The small molecule below binds the protein below.
Small molecule (SMILES): CO[C@H]1O[C@H](CO)[C@@H](O)[C@H](O)[C@@H]1O

Binding-site contacts:
Ligand atom O6 contacts residue GLY147 of chain 1.A at 3.0 Å (h-bond).
Ligand atom C5 contacts residue GLY147 of chain 1.A at 4.2 Å.
Ligand atom C6 contacts residue ASP151 of chain 1.A at 3.3 Å.
Ligand atom C6 contacts residue TRP148 of chain 1.A at 3.6 Å (hydrophobic).
Ligand atom C6 contacts residue TYR149 of chain 1.A at 3.8 Å (hydrophobic).
Ligand atom O2 contacts residue GLY27 of chain 1.A at 4.0 Å.
Ligand atom O4 contacts residue GLY27 of chain 1.A at 3.4 Å (h-bond).
Ligand atom O3 contacts residue GLY27 of chain 1.A at 3.1 Å.
Ligand atom O6 contacts residue TRP148 of chain 1.A at 3.0 Å (h-bond).
Ligand atom O4 contacts residue GLY26 of chain 1.A at 3.8 Å.
Ligand atom O3 contacts residue GLY26 of chain 1.A at 4.3 Å.
Ligand atom C1 contacts residue TYR103 of chain 1.A at 4.3 Å (hydrophobic).
Ligand atom C7 contacts residue TRP148 of chain 1.A at 3.5 Å (hydrophobic).
Ligand atom C6 contacts residue GLY147 of chain 1.A at 4.0 Å.
Ligand atom O4 contacts residue TYR103 of chain 1.A at 3.6 Å.
Ligand atom C3 contacts residue GLY27 of chain 1.A at 4.0 Å.
Ligand atom C4 contacts residue GLY27 of chain 1.A at 3.6 Å.
Ligand atom O5 contacts residue GLY147 of chain 1.A at 3.7 Å.
Ligand atom C6 contacts residue TYR103 of chain 1.A at 4.3 Å (hydrophobic).
Ligand atom O1 contacts residue TRP148 of chain 1.A at 4.5 Å.
Ligand atom O4 contacts residue ASP151 of chain 1.A at 3.7 Å.
Ligand atom O2 contacts residue TRP148 of chain 1.A at 4.4 Å.
Ligand atom O1 contacts residue TYR103 of chain 1.A at 3.0 Å (h-bond).
Ligand atom C5 contacts residue TYR103 of chain 1.A at 3.8 Å (hydrophobic).
Ligand atom O2 contacts residue GLY147 of chain 1.A at 3.6 Å.
Ligand atom C1 contacts residue TRP148 of chain 1.A at 3.8 Å (hydrophobic).
Ligand atom C3 contacts residue TYR103 of chain 1.A at 4.2 Å (hydrophobic).
Ligand atom O5 contacts residue TRP148 of chain 1.A at 2.9 Å (h-bond).
Ligand atom C5 contacts residue ASP151 of chain 1.A at 4.3 Å.
Ligand atom C4 contacts residue GLY147 of chain 1.A at 4.3 Å.
Ligand atom C7 contacts residue TYR103 of chain 1.A at 3.2 Å (hydrophobic).
Ligand atom O6 contacts residue ASP151 of chain 1.A at 2.7 Å (salt-bridge).
Ligand atom O6 contacts residue TYR149 of chain 1.A at 2.8 Å (h-bond).
Ligand atom C4 contacts residue TYR103 of chain 1.A at 4.1 Å (hydrophobic).
Ligand atom C4 contacts residue ASP151 of chain 1.A at 4.1 Å.
Ligand atom O6 contacts residue SER146 of chain 1.A at 4.0 Å.
Ligand atom C5 contacts residue TRP148 of chain 1.A at 3.8 Å (hydrophobic).

Sequence of chain 1.A:
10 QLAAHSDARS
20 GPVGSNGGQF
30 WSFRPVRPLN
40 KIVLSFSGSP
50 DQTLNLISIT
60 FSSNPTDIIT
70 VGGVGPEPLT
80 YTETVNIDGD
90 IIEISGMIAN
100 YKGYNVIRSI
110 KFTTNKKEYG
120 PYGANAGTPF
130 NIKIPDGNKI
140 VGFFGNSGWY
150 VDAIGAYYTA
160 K